Binding-site contacts:
Ligand atom N contacts residue GLN10 of chain 1.C at 2.8 Å (h-bond).
Ligand atom C contacts residue GLY29 of chain 1.C at 3.8 Å.
Ligand atom CD1 contacts residue LEU36 of chain 1.C at 3.8 Å (hydrophobic).
Ligand atom O contacts residue GLY33 of chain 1.C at 3.2 Å.
Ligand atom CZ contacts residue GLU14 of chain 1.C at 3.5 Å.
Ligand atom CB contacts residue GLY33 of chain 1.C at 3.7 Å.
Ligand atom N contacts residue GLY29 of chain 1.C at 3.0 Å (h-bond).
Ligand atom CA contacts residue GLU14 of chain 1.C at 3.4 Å.
Ligand atom CZ2 contacts residue LEU36 of chain 1.C at 3.8 Å (hydrophobic).
Ligand atom O contacts residue GLN10 of chain 1.C at 3.0 Å (h-bond).
Ligand atom O contacts residue GLY29 of chain 1.C at 3.5 Å.
Ligand atom ND2 contacts residue HIS67 of chain 1.C at 3.7 Å.
Ligand atom CG contacts residue PHE17 of chain 1.C at 3.6 Å (hydrophobic).
Ligand atom C contacts residue GLU14 of chain 1.C at 3.8 Å.
Ligand atom O contacts residue LEU64 of chain 1.C at 3.5 Å.
Ligand atom CG contacts residue THR32 of chain 1.C at 3.8 Å.
Ligand atom CB contacts residue GLU37 of chain 1.C at 3.6 Å.
Ligand atom CB contacts residue THR32 of chain 1.C at 3.8 Å.
Ligand atom CB contacts residue MET34 of chain 1.C at 3.7 Å (hydrophobic).
Ligand atom CA contacts residue GLY29 of chain 1.C at 3.6 Å.
Ligand atom N contacts residue GLU14 of chain 1.C at 3.1 Å (salt-bridge).
Ligand atom CD2 contacts residue THR32 of chain 1.C at 3.5 Å.
Ligand atom OG contacts residue ILE38 of chain 1.C at 3.7 Å.
Ligand atom CA contacts residue GLN10 of chain 1.C at 3.2 Å.
Ligand atom CD2 contacts residue GLY13 of chain 1.C at 3.8 Å.
Ligand atom O contacts residue MET34 of chain 1.C at 3.3 Å.
Ligand atom CB contacts residue HIS67 of chain 1.C at 3.5 Å.
Ligand atom CG contacts residue GLY29 of chain 1.C at 3.7 Å.
Ligand atom CH2 contacts residue LEU36 of chain 1.C at 3.5 Å (hydrophobic).
Ligand atom CZ contacts residue GLY13 of chain 1.C at 3.4 Å.
Ligand atom CE2 contacts residue GLU14 of chain 1.C at 3.8 Å.
Ligand atom CG contacts residue LYS30 of chain 1.C at 3.6 Å.
Ligand atom CE2 contacts residue GLY13 of chain 1.C at 3.1 Å.
Ligand atom C contacts residue GLN10 of chain 1.C at 3.4 Å.
Ligand atom CZ2 contacts residue GLY33 of chain 1.C at 3.3 Å.
Ligand atom CB contacts residue GLU14 of chain 1.C at 3.8 Å.
Ligand atom CD1 contacts residue MET34 of chain 1.C at 3.3 Å (hydrophobic).
Ligand atom CB contacts residue GLN10 of chain 1.C at 3.8 Å.
Ligand atom CB contacts residue GLU37 of chain 1.C at 3.1 Å.
Ligand atom CG contacts residue HIS67 of chain 1.C at 3.8 Å.

This protein binds this small molecule.
Small molecule (SMILES): CC(C)C[C@H](NC(=O)CNC(=O)[C@H](C)NC(=O)[C@H](CC1=c2ccccc2=NC1)NC(=O)[C@@H]1CCCN1C(=O)[C@@H](NC(=O)CNC(=O)[C@@H]1CCCN1C(=O)[C@H](CC1=NC=NC1)NC(=O)[C@H](Cc1ccccc1)NC(=O)[C@H](CCC(=O)O)NC(=O)[C@@H]1CCCN1C(=O)[C@H](C)NC(=O)[C@H](CC(N)=O)NC(=O)[C@@H]1CCCN1C(=O)[C@H](CC(N)=O)NC(=O)[C@H](CC(C)C)NC(=O)[C@H](CC(N)=O)NC(=O)[C@@H](N)CO)C(C)C)C(=O)N[C@H](C=O)CCC(N)=O

Sequence of chain 1.C:
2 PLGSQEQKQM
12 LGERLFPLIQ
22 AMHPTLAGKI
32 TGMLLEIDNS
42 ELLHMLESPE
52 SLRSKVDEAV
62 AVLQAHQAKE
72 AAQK